Sequence of chain 1.A:
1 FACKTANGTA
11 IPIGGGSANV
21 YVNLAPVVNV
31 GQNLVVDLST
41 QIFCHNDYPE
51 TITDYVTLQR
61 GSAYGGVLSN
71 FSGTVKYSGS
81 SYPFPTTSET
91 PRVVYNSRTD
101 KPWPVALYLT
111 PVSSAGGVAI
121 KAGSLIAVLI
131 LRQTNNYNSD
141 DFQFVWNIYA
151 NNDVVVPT

This protein binds this small molecule.
Small molecule (SMILES): CCCCO[C@H]1O[C@H](CO)[C@@H](O)[C@H](O)[C@@H]1O

Binding-site contacts:
Ligand atom C1 contacts residue PHE1 of chain 1.A at 3.5 Å (hydrophobic).
Ligand atom O2 contacts residue GLN133 of chain 1.A at 4.2 Å.
Ligand atom C5 contacts residue ILE52 of chain 1.A at 4.1 Å (hydrophobic).
Ligand atom O2 contacts residue PHE1 of chain 1.A at 2.9 Å (h-bond).
Ligand atom C4 contacts residue PHE1 of chain 1.A at 3.8 Å (hydrophobic).
Ligand atom O3 contacts residue GLN133 of chain 1.A at 3.0 Å (h-bond).
Ligand atom O4 contacts residue ASP54 of chain 1.A at 2.7 Å (salt-bridge).
Ligand atom O2 contacts residue ILE13 of chain 1.A at 3.5 Å.
Ligand atom O6 contacts residue ASP47 of chain 1.A at 2.9 Å (salt-bridge).
Ligand atom O4 contacts residue ASN135 of chain 1.A at 2.8 Å (h-bond).
Ligand atom C3' contacts residue ILE52 of chain 1.A at 4.1 Å (hydrophobic).
Ligand atom C6 contacts residue ASP47 of chain 1.A at 3.7 Å.
Ligand atom C6 contacts residue ASP54 of chain 1.A at 3.4 Å.
Ligand atom C6 contacts residue TYR48 of chain 1.A at 3.8 Å (hydrophobic).
Ligand atom O5 contacts residue PHE1 of chain 1.A at 3.0 Å (h-bond).
Ligand atom O3 contacts residue PHE142 of chain 1.A at 3.5 Å.
Ligand atom O5 contacts residue ASP47 of chain 1.A at 3.9 Å.
Ligand atom C4 contacts residue ASP54 of chain 1.A at 3.5 Å.
Ligand atom C4' contacts residue TYR137 of chain 1.A at 3.9 Å (hydrophobic).
Ligand atom O3 contacts residue ASN135 of chain 1.A at 3.5 Å (h-bond).
Ligand atom C2 contacts residue ILE13 of chain 1.A at 3.9 Å (hydrophobic).
Ligand atom O6 contacts residue ASP54 of chain 1.A at 2.6 Å (salt-bridge).
Ligand atom C4 contacts residue ASN135 of chain 1.A at 3.9 Å.
Ligand atom C4 contacts residue GLN133 of chain 1.A at 3.8 Å.
Ligand atom C2 contacts residue PHE1 of chain 1.A at 3.8 Å (hydrophobic).
Ligand atom O6 contacts residue PHE1 of chain 1.A at 2.7 Å (h-bond).
Ligand atom O3 contacts residue ASP140 of chain 1.A at 2.8 Å (salt-bridge).
Ligand atom O4 contacts residue ILE52 of chain 1.A at 3.6 Å.
Ligand atom C6 contacts residue PHE1 of chain 1.A at 3.7 Å (hydrophobic).
Ligand atom O6 contacts residue ASN46 of chain 1.A at 3.1 Å (h-bond).
Ligand atom C5 contacts residue PHE1 of chain 1.A at 3.6 Å (hydrophobic).
Ligand atom O6 contacts residue TYR48 of chain 1.A at 4.1 Å.
Ligand atom O4 contacts residue GLN133 of chain 1.A at 3.6 Å (h-bond).
Ligand atom C3 contacts residue ASN135 of chain 1.A at 3.8 Å.
Ligand atom C1' contacts residue TYR48 of chain 1.A at 3.8 Å (hydrophobic).
Ligand atom C3 contacts residue GLN133 of chain 1.A at 3.9 Å.
Ligand atom C3 contacts residue ASP140 of chain 1.A at 3.2 Å.
Ligand atom O5 contacts residue TYR48 of chain 1.A at 4.0 Å.
Ligand atom C6 contacts residue ASN46 of chain 1.A at 3.3 Å.
Ligand atom C2 contacts residue ASP140 of chain 1.A at 3.8 Å.